This protein binds this small molecule.
Small molecule (SMILES): CCC(CC)O[C@@H]1C=C(C(=O)O)C[C@H](N)[C@H]1NC(C)=O

Sequence of chain 3.A:
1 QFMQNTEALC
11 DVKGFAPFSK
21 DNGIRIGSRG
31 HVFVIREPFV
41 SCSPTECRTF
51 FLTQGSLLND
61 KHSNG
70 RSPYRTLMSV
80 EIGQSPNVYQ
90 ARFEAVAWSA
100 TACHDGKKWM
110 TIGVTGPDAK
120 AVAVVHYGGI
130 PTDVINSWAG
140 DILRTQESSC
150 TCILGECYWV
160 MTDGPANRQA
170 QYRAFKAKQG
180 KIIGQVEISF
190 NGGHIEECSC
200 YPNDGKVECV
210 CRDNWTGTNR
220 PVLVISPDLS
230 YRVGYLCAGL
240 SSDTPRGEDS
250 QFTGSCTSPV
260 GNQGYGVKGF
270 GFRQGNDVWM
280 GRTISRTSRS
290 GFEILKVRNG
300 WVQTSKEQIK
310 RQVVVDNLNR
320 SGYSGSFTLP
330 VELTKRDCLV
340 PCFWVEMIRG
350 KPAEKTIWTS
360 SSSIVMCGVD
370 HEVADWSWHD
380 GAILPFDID

Binding-site contacts:
Ligand atom O1B contacts residue ARG288 of chain 3.A at 2.9 Å (salt-bridge).
Ligand atom N4 contacts residue GLU37 of chain 3.A at 2.7 Å (salt-bridge).
Ligand atom O1A contacts residue ARG211 of chain 3.A at 3.3 Å (salt-bridge).
Ligand atom C1 contacts residue TYR264 of chain 3.A at 3.6 Å (hydrophobic).
Ligand atom O1B contacts residue TYR322 of chain 3.A at 3.5 Å (h-bond).
Ligand atom C91 contacts residue ASN213 of chain 3.A at 3.8 Å.
Ligand atom C8 contacts residue ARG143 of chain 3.A at 4.2 Å.
Ligand atom C91 contacts residue ARG211 of chain 3.A at 3.6 Å.
Ligand atom C1 contacts residue ARG36 of chain 3.A at 3.9 Å.
Ligand atom O1B contacts residue TYR264 of chain 3.A at 4.0 Å.
Ligand atom C9 contacts residue GLU196 of chain 3.A at 3.9 Å.
Ligand atom C2 contacts residue TYR322 of chain 3.A at 3.1 Å (hydrophobic).
Ligand atom C7 contacts residue GLU196 of chain 3.A at 4.0 Å.
Ligand atom O1A contacts residue TYR322 of chain 3.A at 3.5 Å (h-bond).
Ligand atom C4 contacts residue GLU37 of chain 3.A at 3.6 Å.
Ligand atom O10 contacts residue ARG70 of chain 3.A at 2.9 Å (salt-bridge).
Ligand atom C9 contacts residue GLU195 of chain 3.A at 3.8 Å.
Ligand atom C11 contacts residue TRP97 of chain 3.A at 3.9 Å (hydrophobic).
Ligand atom C81 contacts residue ARG143 of chain 3.A at 3.6 Å.
Ligand atom C82 contacts residue ILE141 of chain 3.A at 4.1 Å (hydrophobic).
Ligand atom C3 contacts residue GLU37 of chain 3.A at 3.8 Å.
Ligand atom C1 contacts residue ARG288 of chain 3.A at 3.6 Å.
Ligand atom C3 contacts residue ARG36 of chain 3.A at 3.7 Å.
Ligand atom C82 contacts residue ARG70 of chain 3.A at 4.1 Å.
Ligand atom C1 contacts residue ARG211 of chain 3.A at 4.0 Å.
Ligand atom C91 contacts residue GLU195 of chain 3.A at 3.8 Å.
Ligand atom C7 contacts residue TYR322 of chain 3.A at 3.2 Å (hydrophobic).
Ligand atom O1A contacts residue TYR264 of chain 3.A at 2.9 Å (h-bond).
Ligand atom C7 contacts residue ARG211 of chain 3.A at 3.9 Å.
Ligand atom C1 contacts residue TYR322 of chain 3.A at 3.2 Å (hydrophobic).
Ligand atom C4 contacts residue TYR322 of chain 3.A at 3.7 Å (hydrophobic).
Ligand atom C6 contacts residue TYR322 of chain 3.A at 3.8 Å (hydrophobic).
Ligand atom O1B contacts residue ARG36 of chain 3.A at 2.8 Å (salt-bridge).
Ligand atom C11 contacts residue ARG70 of chain 3.A at 3.9 Å.
Ligand atom C81 contacts residue ALA165 of chain 3.A at 3.7 Å (hydrophobic).
Ligand atom C3 contacts residue TYR322 of chain 3.A at 3.6 Å (hydrophobic).
Ligand atom O1A contacts residue ARG288 of chain 3.A at 2.8 Å (salt-bridge).
Ligand atom C6 contacts residue GLU196 of chain 3.A at 3.8 Å.
Ligand atom C82 contacts residue ARG143 of chain 3.A at 3.9 Å.
Ligand atom C10 contacts residue ARG70 of chain 3.A at 3.9 Å.